Sequence of chain 1.A:
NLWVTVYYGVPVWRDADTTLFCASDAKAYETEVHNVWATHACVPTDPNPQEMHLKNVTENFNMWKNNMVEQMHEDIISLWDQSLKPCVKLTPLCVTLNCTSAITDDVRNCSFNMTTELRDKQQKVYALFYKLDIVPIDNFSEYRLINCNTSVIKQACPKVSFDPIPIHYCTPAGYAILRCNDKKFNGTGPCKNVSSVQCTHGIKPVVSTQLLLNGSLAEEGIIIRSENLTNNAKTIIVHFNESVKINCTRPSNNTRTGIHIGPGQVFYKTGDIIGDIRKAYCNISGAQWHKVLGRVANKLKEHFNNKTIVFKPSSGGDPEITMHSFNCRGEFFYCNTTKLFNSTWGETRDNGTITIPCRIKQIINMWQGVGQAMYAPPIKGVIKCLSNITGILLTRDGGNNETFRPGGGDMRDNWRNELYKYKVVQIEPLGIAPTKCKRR

This protein binds this small molecule.
Small molecule (SMILES): CC(=O)N[C@@H]1[C@@H](O)[C@H](O)[C@@H](CO)O[C@H]1O

Binding-site contacts:
Ligand atom C4 contacts residue ASN275 of chain 1.A at 4.2 Å.
Ligand atom C8 contacts residue ASN311 of chain 1.A at 4.0 Å.
Ligand atom C6 contacts residue LEU418 of chain 1.A at 3.8 Å (hydrophobic).
Ligand atom O5 contacts residue ASN275 of chain 1.A at 2.4 Å (h-bond).
Ligand atom C5 contacts residue ASN275 of chain 1.A at 3.7 Å.
Ligand atom N2 contacts residue ASN275 of chain 1.A at 2.9 Å (h-bond).
Ligand atom C8 contacts residue ILE312 of chain 1.A at 4.0 Å (hydrophobic).
Ligand atom C1 contacts residue ASN275 of chain 1.A at 1.4 Å.
Ligand atom C5 contacts residue LEU418 of chain 1.A at 4.2 Å (hydrophobic).
Ligand atom C8 contacts residue SER313 of chain 1.A at 3.9 Å.
Ligand atom C2 contacts residue ASN275 of chain 1.A at 2.5 Å.
Ligand atom C3 contacts residue ASN275 of chain 1.A at 3.8 Å.
Ligand atom O6 contacts residue LEU418 of chain 1.A at 3.5 Å.
Ligand atom O5 contacts residue LEU418 of chain 1.A at 3.7 Å.
Ligand atom C8 contacts residue THR385 of chain 1.A at 3.7 Å.
Ligand atom C7 contacts residue ASN275 of chain 1.A at 4.0 Å.